Sequence of chain 1.A:
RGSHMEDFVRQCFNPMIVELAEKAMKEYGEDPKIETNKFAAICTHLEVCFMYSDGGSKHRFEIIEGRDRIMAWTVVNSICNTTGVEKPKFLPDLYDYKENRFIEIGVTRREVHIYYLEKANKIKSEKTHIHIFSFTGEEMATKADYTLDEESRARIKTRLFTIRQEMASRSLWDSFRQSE

Binding-site contacts:
Ligand atom O1 contacts residue HIS61 of chain 1.A at 3.0 Å (h-bond).
Ligand atom N4 contacts residue TYR131 of chain 1.A at 3.3 Å (h-bond).
Ligand atom O1 contacts residue ILE121 of chain 1.A at 3.1 Å (h-bond).
Ligand atom O1 contacts residue TYR131 of chain 1.A at 3.9 Å.
Ligand atom C1 contacts residue MN1 of chain 1.B at 3.1 Å.
Ligand atom C3 contacts residue MN1 of chain 1.C at 4.0 Å.
Ligand atom C6 contacts residue TYR44 of chain 1.A at 4.0 Å (hydrophobic).
Ligand atom C9 contacts residue TYR44 of chain 1.A at 3.6 Å (hydrophobic).
Ligand atom C20 contacts residue ALA57 of chain 1.A at 4.0 Å (hydrophobic).
Ligand atom O5 contacts residue LYS54 of chain 1.A at 3.7 Å.
Ligand atom O2 contacts residue GLU120 of chain 1.A at 3.6 Å (salt-bridge).
Ligand atom C22 contacts residue ALA57 of chain 1.A at 4.0 Å (hydrophobic).
Ligand atom C2 contacts residue MN1 of chain 1.B at 3.2 Å.
Ligand atom C10 contacts residue ALA40 of chain 1.A at 4.0 Å (hydrophobic).
Ligand atom O2 contacts residue ASP109 of chain 1.A at 3.3 Å (salt-bridge).
Ligand atom CL1 contacts residue ILE58 of chain 1.A at 3.3 Å.
Ligand atom C22 contacts residue HIS61 of chain 1.A at 3.5 Å.
Ligand atom C10 contacts residue GLU46 of chain 1.A at 3.4 Å.
Ligand atom C26 contacts residue TYR131 of chain 1.A at 3.8 Å (hydrophobic).
Ligand atom O1 contacts residue MN1 of chain 1.B at 2.4 Å.
Ligand atom O1 contacts residue GLU120 of chain 1.A at 3.0 Å (salt-bridge).
Ligand atom C2 contacts residue MN1 of chain 1.C at 3.6 Å.
Ligand atom C9 contacts residue MET41 of chain 1.A at 3.9 Å (hydrophobic).
Ligand atom C2 contacts residue HIS61 of chain 1.A at 3.9 Å.
Ligand atom C2 contacts residue GLU120 of chain 1.A at 4.0 Å.
Ligand atom C1 contacts residue GLU120 of chain 1.A at 3.6 Å.
Ligand atom C4 contacts residue MN1 of chain 1.C at 3.4 Å.
Ligand atom C8 contacts residue TYR44 of chain 1.A at 3.5 Å (hydrophobic).
Ligand atom O2 contacts residue HIS61 of chain 1.A at 3.2 Å (h-bond).
Ligand atom C9 contacts residue ALA40 of chain 1.A at 3.4 Å (hydrophobic).
Ligand atom C17 contacts residue LYS54 of chain 1.A at 3.8 Å.
Ligand atom C10 contacts residue TYR44 of chain 1.A at 3.9 Å (hydrophobic).
Ligand atom O2 contacts residue MN1 of chain 1.C at 2.5 Å.
Ligand atom C10 contacts residue MET41 of chain 1.A at 3.8 Å (hydrophobic).
Ligand atom O4 contacts residue MN1 of chain 1.C at 2.2 Å.
Ligand atom C23 contacts residue ILE58 of chain 1.A at 4.0 Å (hydrophobic).
Ligand atom C1 contacts residue HIS61 of chain 1.A at 3.7 Å.
Ligand atom C1 contacts residue TYR131 of chain 1.A at 4.0 Å (hydrophobic).
Ligand atom O2 contacts residue MN1 of chain 1.B at 2.4 Å.
Ligand atom C11 contacts residue GLU46 of chain 1.A at 3.1 Å.

A protein and the small-molecule ligand that binds it are described below.
Small molecule (SMILES): O=C(NCCOc1ccccc1)c1nc([C@@H]2CCCN2C(=O)CCc2ccccc2Cl)[nH]c(=O)c1O